Binding-site contacts:
Ligand atom O contacts residue ARG24 of chain 1.P at 3.5 Å.
Ligand atom CD1 contacts residue SER51 of chain 1.P at 3.6 Å.
Ligand atom CH2 contacts residue ILE20 of chain 1.O at 4.0 Å (hydrophobic).
Ligand atom OXT contacts residue THR50 of chain 1.O at 2.8 Å (h-bond).
Ligand atom CB contacts residue THR23 of chain 1.P at 3.7 Å.
Ligand atom N contacts residue ASP27 of chain 1.P at 3.2 Å (salt-bridge).
Ligand atom OXT contacts residue HIS49 of chain 1.O at 4.0 Å.
Ligand atom CA contacts residue THR23 of chain 1.P at 3.7 Å.
Ligand atom O contacts residue GLY25 of chain 1.P at 2.9 Å (h-bond).
Ligand atom CH2 contacts residue GLY21 of chain 1.O at 3.4 Å.
Ligand atom O contacts residue THR23 of chain 1.P at 3.9 Å.
Ligand atom CA contacts residue GLY25 of chain 1.P at 3.5 Å.
Ligand atom O contacts residue THR47 of chain 1.O at 3.7 Å.
Ligand atom CE2 contacts residue THR50 of chain 1.O at 3.9 Å.
Ligand atom N contacts residue GLY25 of chain 1.P at 2.9 Å (h-bond).
Ligand atom CB contacts residue SER51 of chain 1.P at 3.5 Å.
Ligand atom N contacts residue THR28 of chain 1.P at 2.8 Å (h-bond).
Ligand atom C contacts residue THR50 of chain 1.O at 3.9 Å.
Ligand atom NE1 contacts residue GLN45 of chain 1.O at 2.8 Å (h-bond).
Ligand atom CZ2 contacts residue ILE53 of chain 1.O at 3.8 Å (hydrophobic).
Ligand atom CB contacts residue THR28 of chain 1.P at 3.5 Å.
Ligand atom CZ2 contacts residue THR50 of chain 1.O at 3.8 Å.
Ligand atom CE3 contacts residue HIS32 of chain 1.O at 3.9 Å.
Ligand atom CA contacts residue SER51 of chain 1.P at 4.0 Å.
Ligand atom CG contacts residue SER51 of chain 1.P at 4.0 Å.
Ligand atom CA contacts residue THR28 of chain 1.P at 3.2 Å.
Ligand atom OXT contacts residue THR47 of chain 1.O at 2.6 Å (h-bond).
Ligand atom NE1 contacts residue ALA44 of chain 1.O at 3.9 Å.
Ligand atom CD2 contacts residue THR50 of chain 1.O at 4.0 Å.
Ligand atom CZ3 contacts residue GLY21 of chain 1.O at 3.5 Å.
Ligand atom C contacts residue SER51 of chain 1.P at 3.6 Å.
Ligand atom CD1 contacts residue GLN45 of chain 1.O at 3.6 Å.
Ligand atom C contacts residue GLY25 of chain 1.P at 3.4 Å.
Ligand atom CZ3 contacts residue HIS32 of chain 1.O at 3.9 Å.
Ligand atom OXT contacts residue GLY25 of chain 1.P at 4.0 Å.
Ligand atom O contacts residue SER51 of chain 1.P at 3.0 Å (h-bond).
Ligand atom CD1 contacts residue THR47 of chain 1.O at 3.8 Å.
Ligand atom C contacts residue THR47 of chain 1.O at 3.6 Å.
Ligand atom N contacts residue THR23 of chain 1.P at 2.8 Å (h-bond).
Ligand atom CE2 contacts residue GLN45 of chain 1.O at 3.9 Å.

This protein binds this small molecule.
Small molecule (SMILES): N[C@@H](Cc1c[nH]c2ccccc12)C(=O)O

Sequence of chain 1.O:
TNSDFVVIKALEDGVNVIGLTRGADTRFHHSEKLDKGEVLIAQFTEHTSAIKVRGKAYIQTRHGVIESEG

Sequence of chain 1.P:
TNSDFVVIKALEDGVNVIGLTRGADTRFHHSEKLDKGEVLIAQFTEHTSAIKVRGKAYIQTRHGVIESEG